Binding-site contacts:
Ligand atom N2 contacts residue ASN265 of chain 1.G at 2.9 Å (h-bond).
Ligand atom C5 contacts residue GLN263 of chain 1.G at 4.2 Å.
Ligand atom C3 contacts residue ASN265 of chain 1.G at 3.8 Å.
Ligand atom C5 contacts residue VAL414 of chain 1.G at 4.5 Å (hydrophobic).
Ligand atom C7 contacts residue ASN265 of chain 1.G at 3.5 Å.
Ligand atom C8 contacts residue GLN263 of chain 1.G at 3.7 Å.
Ligand atom C1 contacts residue ASN265 of chain 1.G at 1.4 Å.
Ligand atom O7 contacts residue SER303 of chain 1.G at 4.2 Å.
Ligand atom O7 contacts residue ASN301 of chain 1.G at 4.2 Å.
Ligand atom C5 contacts residue ASN265 of chain 1.G at 3.7 Å.
Ligand atom O5 contacts residue ASN265 of chain 1.G at 2.4 Å (h-bond).
Ligand atom C8 contacts residue ASN265 of chain 1.G at 3.3 Å.
Ligand atom O5 contacts residue VAL414 of chain 1.G at 3.7 Å.
Ligand atom C4 contacts residue ASN265 of chain 1.G at 4.2 Å.
Ligand atom C2 contacts residue ASN265 of chain 1.G at 2.5 Å.
Ligand atom C1 contacts residue VAL414 of chain 1.G at 4.1 Å (hydrophobic).
Ligand atom O7 contacts residue ASN265 of chain 1.G at 4.3 Å.
Ligand atom O7 contacts residue SER381 of chain 1.G at 4.0 Å.

A small-molecule ligand and the protein it binds are described below.
Small molecule (SMILES): CC(=O)N[C@H]1[C@H](O[C@H]2[C@H](O)[C@@H](NC(C)=O)CO[C@@H]2CO)O[C@H](CO)[C@@H](O)[C@@H]1O

Sequence of chain 1.G:
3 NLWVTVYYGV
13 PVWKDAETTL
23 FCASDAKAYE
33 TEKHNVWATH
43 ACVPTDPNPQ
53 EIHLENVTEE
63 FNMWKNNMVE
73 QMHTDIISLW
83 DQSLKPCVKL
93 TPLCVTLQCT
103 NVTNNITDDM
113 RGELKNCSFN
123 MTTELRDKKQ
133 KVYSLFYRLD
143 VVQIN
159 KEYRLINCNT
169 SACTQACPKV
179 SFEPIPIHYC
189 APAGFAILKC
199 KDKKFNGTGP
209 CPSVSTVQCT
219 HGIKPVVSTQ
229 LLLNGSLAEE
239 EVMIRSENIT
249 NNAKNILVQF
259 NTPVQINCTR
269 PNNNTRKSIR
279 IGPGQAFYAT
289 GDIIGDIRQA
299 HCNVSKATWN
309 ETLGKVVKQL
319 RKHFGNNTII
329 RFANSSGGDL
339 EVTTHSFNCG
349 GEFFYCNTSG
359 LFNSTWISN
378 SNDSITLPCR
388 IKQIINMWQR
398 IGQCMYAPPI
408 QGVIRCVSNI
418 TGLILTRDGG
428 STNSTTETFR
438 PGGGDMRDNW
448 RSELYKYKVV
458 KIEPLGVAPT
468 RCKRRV